Binding-site contacts:
Ligand atom CA contacts residue ASN231 of chain 1.A at 3.7 Å.
Ligand atom CB contacts residue ASN231 of chain 1.A at 3.6 Å.
Ligand atom C contacts residue ASN231 of chain 1.A at 3.7 Å.
Ligand atom OXT contacts residue LYS54 of chain 1.A at 3.3 Å.
Ligand atom P contacts residue ARG134 of chain 1.A at 3.8 Å.
Ligand atom C contacts residue ASN180 of chain 1.A at 3.6 Å.
Ligand atom O contacts residue LEU179 of chain 1.A at 3.5 Å.
Ligand atom O contacts residue ASN180 of chain 1.A at 2.9 Å (h-bond).
Ligand atom CB contacts residue ASN180 of chain 1.A at 3.2 Å.
Ligand atom N contacts residue GLU187 of chain 1.A at 3.4 Å (salt-bridge).
Ligand atom O3P contacts residue TYR135 of chain 1.A at 2.5 Å (h-bond).
Ligand atom CG2 contacts residue VAL183 of chain 1.A at 3.7 Å (hydrophobic).
Ligand atom OG contacts residue GLU187 of chain 1.A at 3.0 Å (salt-bridge).
Ligand atom O contacts residue ASN231 of chain 1.A at 3.0 Å (h-bond).
Ligand atom P contacts residue TYR135 of chain 1.A at 3.8 Å.
Ligand atom O1P contacts residue ARG134 of chain 1.A at 2.9 Å (salt-bridge).
Ligand atom CB contacts residue GLU187 of chain 1.A at 3.2 Å.
Ligand atom CA contacts residue ASN180 of chain 1.A at 3.3 Å.
Ligand atom O1P contacts residue ARG61 of chain 1.A at 2.9 Å (salt-bridge).
Ligand atom CE2 contacts residue ASP230 of chain 1.A at 3.8 Å.
Ligand atom N contacts residue ASN180 of chain 1.A at 3.0 Å (h-bond).
Ligand atom CG1 contacts residue LEU179 of chain 1.A at 3.8 Å (hydrophobic).
Ligand atom CG2 contacts residue ASN180 of chain 1.A at 3.6 Å.
Ligand atom CB contacts residue VAL183 of chain 1.A at 3.8 Å (hydrophobic).
Ligand atom CA contacts residue ASN231 of chain 1.A at 3.6 Å.
Ligand atom CG2 contacts residue GLY176 of chain 1.A at 3.6 Å.
Ligand atom CD2 contacts residue ASP230 of chain 1.A at 3.7 Å.
Ligand atom O contacts residue VAL183 of chain 1.A at 3.5 Å.
Ligand atom O2P contacts residue ARG61 of chain 1.A at 3.0 Å (salt-bridge).
Ligand atom O3P contacts residue ARG134 of chain 1.A at 2.8 Å (salt-bridge).
Ligand atom CG1 contacts residue LEU227 of chain 1.A at 3.4 Å (hydrophobic).
Ligand atom O contacts residue LYS127 of chain 1.A at 3.0 Å (salt-bridge).
Ligand atom N contacts residue ASN231 of chain 1.A at 2.8 Å (h-bond).
Ligand atom C contacts residue LYS54 of chain 1.A at 3.6 Å.
Ligand atom OG contacts residue TRP235 of chain 1.A at 3.3 Å (h-bond).
Ligand atom CD2 contacts residue ASN231 of chain 1.A at 3.4 Å.
Ligand atom CA contacts residue LEU179 of chain 1.A at 3.7 Å (hydrophobic).
Ligand atom CB contacts residue ASN231 of chain 1.A at 3.7 Å.
Ligand atom CG2 contacts residue ARG134 of chain 1.A at 3.7 Å.
Ligand atom P contacts residue ARG61 of chain 1.A at 3.7 Å.

Sequence of chain 1.A:
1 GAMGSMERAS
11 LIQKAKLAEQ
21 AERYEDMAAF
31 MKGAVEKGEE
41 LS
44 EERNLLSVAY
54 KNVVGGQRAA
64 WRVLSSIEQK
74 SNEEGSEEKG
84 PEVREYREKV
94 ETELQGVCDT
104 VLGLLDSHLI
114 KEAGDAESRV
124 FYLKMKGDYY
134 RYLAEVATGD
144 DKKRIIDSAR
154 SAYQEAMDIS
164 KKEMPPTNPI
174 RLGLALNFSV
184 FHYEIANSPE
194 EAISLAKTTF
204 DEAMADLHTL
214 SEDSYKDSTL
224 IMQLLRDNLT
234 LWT

The small molecule below binds the protein below.
Small molecule (SMILES): CC(C)[C@H](NC(=O)[C@@H](NC(=O)[C@H](Cc1ccc(O)cc1)NC(=O)[C@@H](N)CO)[C@@H](C)OP(=O)(O)O)C(=O)O